Sequence of chain 1.A:
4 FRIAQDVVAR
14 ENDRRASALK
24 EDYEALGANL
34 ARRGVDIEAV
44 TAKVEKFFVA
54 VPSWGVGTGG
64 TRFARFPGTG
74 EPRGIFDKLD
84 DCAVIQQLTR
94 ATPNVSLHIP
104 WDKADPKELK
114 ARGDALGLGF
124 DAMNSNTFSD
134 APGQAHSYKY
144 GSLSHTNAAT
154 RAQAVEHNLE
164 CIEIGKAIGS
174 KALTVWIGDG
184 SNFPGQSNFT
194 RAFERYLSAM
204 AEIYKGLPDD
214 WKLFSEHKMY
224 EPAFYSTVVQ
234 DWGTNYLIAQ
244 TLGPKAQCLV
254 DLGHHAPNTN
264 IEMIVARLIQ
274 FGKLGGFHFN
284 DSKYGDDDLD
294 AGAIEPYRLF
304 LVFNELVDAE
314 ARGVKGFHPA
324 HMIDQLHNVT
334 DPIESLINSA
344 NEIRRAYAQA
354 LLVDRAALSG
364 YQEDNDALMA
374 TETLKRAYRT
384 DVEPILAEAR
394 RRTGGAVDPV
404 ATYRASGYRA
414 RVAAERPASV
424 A

The small molecule below binds the protein below.
Small molecule (SMILES): O=C(CO)[C@H](O)[C@H](O)[C@H](O)CO

Binding-site contacts:
Ligand atom O6 contacts residue TRP104 of chain 1.B at 3.9 Å.
Ligand atom C6 contacts residue HIS101 of chain 1.B at 3.8 Å.
Ligand atom O1 contacts residue LYS221 of chain 1.B at 2.7 Å (salt-bridge).
Ligand atom O3 contacts residue GLU219 of chain 1.B at 2.7 Å (salt-bridge).
Ligand atom C3 contacts residue GLU219 of chain 1.B at 3.4 Å.
Ligand atom C3 contacts residue ASP327 of chain 1.B at 3.8 Å.
Ligand atom O4 contacts residue HIS101 of chain 1.B at 3.0 Å (h-bond).
Ligand atom O1 contacts residue ASP289 of chain 1.B at 3.1 Å (salt-bridge).
Ligand atom C1 contacts residue HIS257 of chain 1.B at 3.9 Å.
Ligand atom O3 contacts residue MN1 of chain 1.H at 2.3 Å.
Ligand atom O1 contacts residue TRP179 of chain 1.B at 3.9 Å.
Ligand atom O1 contacts residue MN1 of chain 1.I at 2.0 Å.
Ligand atom O5 contacts residue ASP327 of chain 1.B at 2.9 Å (salt-bridge).
Ligand atom C2 contacts residue GLU219 of chain 1.B at 3.7 Å.
Ligand atom C2 contacts residue MN1 of chain 1.H at 3.1 Å.
Ligand atom C1 contacts residue TRP179 of chain 1.B at 3.4 Å (hydrophobic).
Ligand atom C5 contacts residue ASP327 of chain 1.B at 3.5 Å.
Ligand atom C1 contacts residue PHE66 of chain 1.A at 3.7 Å (hydrophobic).
Ligand atom C3 contacts residue TRP179 of chain 1.B at 3.6 Å (hydrophobic).
Ligand atom C1 contacts residue LYS221 of chain 1.B at 3.8 Å.
Ligand atom O6 contacts residue PHE66 of chain 1.A at 3.8 Å.
Ligand atom O2 contacts residue ASP254 of chain 1.B at 3.2 Å (salt-bridge).
Ligand atom C2 contacts residue ASP327 of chain 1.B at 3.6 Å.
Ligand atom C3 contacts residue MN1 of chain 1.H at 3.2 Å.
Ligand atom O4 contacts residue TRP179 of chain 1.B at 3.6 Å.
Ligand atom O3 contacts residue ASP327 of chain 1.B at 3.0 Å (salt-bridge).
Ligand atom O3 contacts residue HIS281 of chain 1.B at 3.1 Å.
Ligand atom C1 contacts residue MN1 of chain 1.I at 3.0 Å.
Ligand atom C2 contacts residue TRP179 of chain 1.B at 3.8 Å (hydrophobic).
Ligand atom C2 contacts residue MN1 of chain 1.I at 2.9 Å.
Ligand atom C6 contacts residue TRP57 of chain 1.B at 3.8 Å (hydrophobic).
Ligand atom O2 contacts residue MN1 of chain 1.I at 2.2 Å.
Ligand atom O1 contacts residue HIS257 of chain 1.B at 3.2 Å (h-bond).
Ligand atom C4 contacts residue TRP179 of chain 1.B at 3.5 Å (hydrophobic).
Ligand atom O2 contacts residue MN1 of chain 1.H at 2.3 Å.
Ligand atom C2 contacts residue HIS257 of chain 1.B at 3.6 Å.
Ligand atom O2 contacts residue GLU219 of chain 1.B at 3.1 Å (salt-bridge).
Ligand atom O1 contacts residue PHE66 of chain 1.A at 3.3 Å.
Ligand atom O2 contacts residue ASP327 of chain 1.B at 3.0 Å (salt-bridge).
Ligand atom O2 contacts residue HIS257 of chain 1.B at 2.9 Å.

Sequence of chain 1.B:
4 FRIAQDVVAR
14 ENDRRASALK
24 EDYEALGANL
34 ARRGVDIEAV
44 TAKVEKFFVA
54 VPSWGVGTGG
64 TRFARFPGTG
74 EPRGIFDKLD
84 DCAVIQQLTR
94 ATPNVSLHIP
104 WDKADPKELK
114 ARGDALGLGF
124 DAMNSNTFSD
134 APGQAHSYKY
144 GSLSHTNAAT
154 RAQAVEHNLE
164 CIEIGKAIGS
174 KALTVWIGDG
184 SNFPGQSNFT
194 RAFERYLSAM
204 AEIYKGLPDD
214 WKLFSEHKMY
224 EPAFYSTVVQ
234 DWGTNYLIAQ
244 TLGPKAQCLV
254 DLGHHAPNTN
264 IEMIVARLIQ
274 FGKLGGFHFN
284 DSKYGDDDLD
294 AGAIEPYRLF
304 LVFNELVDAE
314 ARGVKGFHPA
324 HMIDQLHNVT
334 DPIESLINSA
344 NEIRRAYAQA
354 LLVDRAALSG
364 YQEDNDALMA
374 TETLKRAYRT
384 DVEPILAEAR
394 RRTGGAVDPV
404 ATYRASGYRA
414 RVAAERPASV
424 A